Sequence of chain 3.A:
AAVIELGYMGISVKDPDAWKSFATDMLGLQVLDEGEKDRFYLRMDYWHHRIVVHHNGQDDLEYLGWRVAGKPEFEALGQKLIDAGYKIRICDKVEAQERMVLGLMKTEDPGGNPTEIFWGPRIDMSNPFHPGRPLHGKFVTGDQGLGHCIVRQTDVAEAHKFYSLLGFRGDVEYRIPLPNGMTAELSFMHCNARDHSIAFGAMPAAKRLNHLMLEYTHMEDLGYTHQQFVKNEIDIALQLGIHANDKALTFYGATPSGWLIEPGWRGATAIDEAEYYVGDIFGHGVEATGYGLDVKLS

The small molecule below binds the protein below.
Small molecule (SMILES): Oc1cccc(-c2ccccc2)c1O

Binding-site contacts:
Ligand atom CK1 contacts residue PRO260 of chain 3.A at 4.2 Å (hydrophobic).
Ligand atom CK7 contacts residue ILE238 of chain 3.A at 4.3 Å (hydrophobic).
Ligand atom CK4 contacts residue PRO260 of chain 3.A at 3.5 Å (hydrophobic).
Ligand atom CKC contacts residue PRO260 of chain 3.A at 4.1 Å (hydrophobic).
Ligand atom CKC contacts residue ALA22 of chain 3.A at 3.7 Å (hydrophobic).
Ligand atom CK5 contacts residue THR259 of chain 3.A at 3.5 Å.
Ligand atom CK2 contacts residue PRO260 of chain 3.A at 3.9 Å (hydrophobic).
Ligand atom CK9 contacts residue MET30 of chain 3.A at 3.8 Å (hydrophobic).
Ligand atom CKA contacts residue SER25 of chain 3.A at 4.3 Å.
Ligand atom CK9 contacts residue ASN236 of chain 3.A at 4.3 Å.
Ligand atom CK6 contacts residue THR259 of chain 3.A at 3.7 Å.
Ligand atom CK8 contacts residue PHE26 of chain 3.A at 4.3 Å (hydrophobic).
Ligand atom CK7 contacts residue PHE26 of chain 3.A at 4.0 Å (hydrophobic).
Ligand atom CKB contacts residue ALA22 of chain 3.A at 3.6 Å (hydrophobic).
Ligand atom CKA contacts residue MET30 of chain 3.A at 4.0 Å (hydrophobic).
Ligand atom CK5 contacts residue PRO260 of chain 3.A at 3.5 Å (hydrophobic).
Ligand atom CK6 contacts residue PRO260 of chain 3.A at 3.8 Å (hydrophobic).
Ligand atom OK1 contacts residue PRO260 of chain 3.A at 3.7 Å.
Ligand atom CK6 contacts residue ALA258 of chain 3.A at 4.1 Å (hydrophobic).
Ligand atom CK4 contacts residue THR259 of chain 3.A at 4.5 Å.
Ligand atom CK1 contacts residue ILE238 of chain 3.A at 3.8 Å (hydrophobic).
Ligand atom CK8 contacts residue MET30 of chain 3.A at 4.4 Å (hydrophobic).
Ligand atom CK3 contacts residue PRO260 of chain 3.A at 3.8 Å (hydrophobic).
Ligand atom CK1 contacts residue PHE26 of chain 3.A at 4.0 Å (hydrophobic).
Ligand atom CK7 contacts residue PRO260 of chain 3.A at 4.4 Å (hydrophobic).
Ligand atom OK2 contacts residue ALA22 of chain 3.A at 4.0 Å.
Ligand atom CK8 contacts residue ILE238 of chain 3.A at 3.4 Å (hydrophobic).
Ligand atom OK2 contacts residue PRO260 of chain 3.A at 4.2 Å.
Ligand atom CK9 contacts residue ILE238 of chain 3.A at 3.8 Å (hydrophobic).
Ligand atom CKA contacts residue PHE26 of chain 3.A at 4.1 Å (hydrophobic).
Ligand atom CKC contacts residue PHE26 of chain 3.A at 3.7 Å (hydrophobic).
Ligand atom CK1 contacts residue ALA258 of chain 3.A at 4.5 Å (hydrophobic).
Ligand atom CK1 contacts residue THR259 of chain 3.A at 4.4 Å.
Ligand atom CKB contacts residue PHE26 of chain 3.A at 3.4 Å (hydrophobic).
Ligand atom CKB contacts residue SER25 of chain 3.A at 3.9 Å.
Ligand atom CK6 contacts residue ILE238 of chain 3.A at 3.8 Å (hydrophobic).
Ligand atom CK2 contacts residue PHE26 of chain 3.A at 4.3 Å (hydrophobic).